The small molecule below binds the protein below.
Small molecule (SMILES): Nc1ncnc2c1ncn2[C@H]1C[C@H](O)[C@@H](COP(=O)(O)O)O1

Sequence of chain 1.U:
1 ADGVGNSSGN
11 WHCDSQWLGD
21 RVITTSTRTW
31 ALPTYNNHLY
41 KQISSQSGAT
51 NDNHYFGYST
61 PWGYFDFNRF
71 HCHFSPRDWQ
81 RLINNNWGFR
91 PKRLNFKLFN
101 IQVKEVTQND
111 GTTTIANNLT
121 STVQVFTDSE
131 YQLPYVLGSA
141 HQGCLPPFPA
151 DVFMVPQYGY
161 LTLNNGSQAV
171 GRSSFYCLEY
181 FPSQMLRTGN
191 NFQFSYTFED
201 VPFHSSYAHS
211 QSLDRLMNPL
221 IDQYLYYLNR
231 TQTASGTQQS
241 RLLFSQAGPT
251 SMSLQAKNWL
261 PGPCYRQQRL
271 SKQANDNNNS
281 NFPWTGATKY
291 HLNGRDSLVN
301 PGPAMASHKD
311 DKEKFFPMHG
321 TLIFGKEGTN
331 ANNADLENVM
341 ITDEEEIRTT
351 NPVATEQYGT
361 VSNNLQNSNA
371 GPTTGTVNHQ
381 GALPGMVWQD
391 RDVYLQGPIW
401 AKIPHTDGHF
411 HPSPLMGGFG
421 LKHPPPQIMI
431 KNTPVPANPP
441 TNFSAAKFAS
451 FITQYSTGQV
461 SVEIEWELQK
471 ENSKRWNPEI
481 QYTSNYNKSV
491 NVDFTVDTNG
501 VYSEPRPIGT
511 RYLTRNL

Binding-site contacts:
Ligand atom N7 contacts residue HIS411 of chain 1.S at 3.7 Å.
Ligand atom C2 contacts residue PRO202 of chain 1.S at 4.0 Å (hydrophobic).
Ligand atom O3P contacts residue PRO202 of chain 1.S at 4.1 Å.
Ligand atom C6 contacts residue VAL201 of chain 1.S at 4.5 Å (hydrophobic).
Ligand atom P contacts residue PRO202 of chain 1.S at 4.4 Å.
Ligand atom N6 contacts residue PRO412 of chain 1.S at 3.6 Å.
Ligand atom O5' contacts residue PRO202 of chain 1.S at 4.1 Å.
Ligand atom N6 contacts residue SER413 of chain 1.S at 3.6 Å.
Ligand atom C2 contacts residue GLY420 of chain 1.S at 3.8 Å.
Ligand atom C2 contacts residue PRO412 of chain 1.S at 4.2 Å (hydrophobic).
Ligand atom C4 contacts residue PRO412 of chain 1.S at 4.1 Å (hydrophobic).
Ligand atom C8 contacts residue HIS411 of chain 1.S at 3.4 Å.
Ligand atom C5 contacts residue PRO412 of chain 1.S at 4.1 Å (hydrophobic).
Ligand atom C5 contacts residue PRO202 of chain 1.S at 3.9 Å (hydrophobic).
Ligand atom O1P contacts residue PRO202 of chain 1.S at 4.1 Å.
Ligand atom C2' contacts residue HIS411 of chain 1.S at 4.3 Å.
Ligand atom N1 contacts residue GLY420 of chain 1.S at 3.2 Å (h-bond).
Ligand atom N7 contacts residue PRO202 of chain 1.S at 4.2 Å.
Ligand atom C6 contacts residue SER413 of chain 1.S at 4.4 Å.
Ligand atom N1 contacts residue PRO202 of chain 1.S at 4.0 Å.
Ligand atom N3 contacts residue PRO412 of chain 1.S at 4.0 Å.
Ligand atom C4 contacts residue PRO202 of chain 1.S at 4.0 Å (hydrophobic).
Ligand atom O3' contacts residue HIS409 of chain 1.U at 4.4 Å.
Ligand atom C6 contacts residue PRO412 of chain 1.S at 3.6 Å (hydrophobic).
Ligand atom O4' contacts residue PRO202 of chain 1.S at 4.4 Å.
Ligand atom N3 contacts residue PRO202 of chain 1.S at 4.2 Å.
Ligand atom N7 contacts residue SER413 of chain 1.S at 4.3 Å.
Ligand atom C6 contacts residue GLY420 of chain 1.S at 4.3 Å.
Ligand atom N6 contacts residue GLY420 of chain 1.S at 3.6 Å.
Ligand atom N6 contacts residue VAL201 of chain 1.S at 4.5 Å.
Ligand atom C5' contacts residue PRO202 of chain 1.S at 4.2 Å (hydrophobic).
Ligand atom N9 contacts residue PRO202 of chain 1.S at 4.3 Å.
Ligand atom C8 contacts residue PRO202 of chain 1.S at 4.4 Å (hydrophobic).
Ligand atom N9 contacts residue HIS411 of chain 1.S at 4.5 Å.
Ligand atom N1 contacts residue VAL201 of chain 1.S at 4.0 Å.
Ligand atom N9 contacts residue PRO412 of chain 1.S at 4.4 Å.
Ligand atom C6 contacts residue PRO202 of chain 1.S at 4.0 Å (hydrophobic).
Ligand atom N1 contacts residue PRO412 of chain 1.S at 3.7 Å.

Sequence of chain 1.S:
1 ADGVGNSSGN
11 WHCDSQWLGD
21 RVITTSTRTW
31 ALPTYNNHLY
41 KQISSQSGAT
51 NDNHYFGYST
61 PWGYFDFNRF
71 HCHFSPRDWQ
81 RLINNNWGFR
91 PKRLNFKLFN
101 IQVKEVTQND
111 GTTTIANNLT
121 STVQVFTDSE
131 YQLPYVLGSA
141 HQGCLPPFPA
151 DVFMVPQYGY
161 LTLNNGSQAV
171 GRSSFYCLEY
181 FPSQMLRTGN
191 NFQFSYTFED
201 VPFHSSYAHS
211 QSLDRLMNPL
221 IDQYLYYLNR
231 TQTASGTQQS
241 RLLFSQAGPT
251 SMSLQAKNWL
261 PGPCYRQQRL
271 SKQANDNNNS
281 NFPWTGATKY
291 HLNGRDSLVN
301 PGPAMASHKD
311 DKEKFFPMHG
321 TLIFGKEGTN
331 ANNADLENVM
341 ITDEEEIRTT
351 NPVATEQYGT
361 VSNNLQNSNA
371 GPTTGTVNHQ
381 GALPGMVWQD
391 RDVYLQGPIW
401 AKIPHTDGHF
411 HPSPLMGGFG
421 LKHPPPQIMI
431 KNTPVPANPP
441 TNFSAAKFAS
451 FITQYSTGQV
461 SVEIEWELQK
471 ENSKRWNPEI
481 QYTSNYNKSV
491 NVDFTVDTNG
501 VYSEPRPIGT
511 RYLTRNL